This small molecule binds to this protein.
Small molecule (SMILES): O=S1(=O)C[C@H](O)[C@@H](N2CCN(c3ccccc3Cl)CC2)C1

Binding-site contacts:
Ligand atom O14 contacts residue TYR29 of chain 1.B at 3.7 Å.
Ligand atom C04 contacts residue VAL30 of chain 1.B at 3.6 Å (hydrophobic).
Ligand atom CL21 contacts residue TRP191 of chain 1.B at 3.7 Å.
Ligand atom C16 contacts residue GLY207 of chain 1.B at 3.9 Å.
Ligand atom O14 contacts residue GLY295 of chain 1.B at 3.1 Å (h-bond).
Ligand atom O10 contacts residue ASP64 of chain 1.A at 3.5 Å (salt-bridge).
Ligand atom C17 contacts residue PHE202 of chain 1.B at 3.4 Å (hydrophobic).
Ligand atom C17 contacts residue PRO208 of chain 1.B at 3.8 Å (hydrophobic).
Ligand atom C20 contacts residue PRO208 of chain 1.B at 3.5 Å (hydrophobic).
Ligand atom O11 contacts residue PHE188 of chain 1.B at 3.6 Å.
Ligand atom C08 contacts residue PHE188 of chain 1.B at 3.4 Å (hydrophobic).
Ligand atom C05 contacts residue GLY295 of chain 1.B at 3.8 Å.
Ligand atom C15 contacts residue PRO208 of chain 1.B at 3.5 Å (hydrophobic).
Ligand atom C18 contacts residue TYR200 of chain 1.B at 3.6 Å (hydrophobic).
Ligand atom C18 contacts residue PRO208 of chain 1.B at 3.8 Å (hydrophobic).
Ligand atom O11 contacts residue ASP136 of chain 1.A at 3.6 Å.
Ligand atom C18 contacts residue PHE211 of chain 1.B at 3.8 Å (hydrophobic).
Ligand atom O11 contacts residue MET67 of chain 1.A at 3.6 Å.
Ligand atom CL21 contacts residue LEU34 of chain 1.B at 3.4 Å.
Ligand atom C01 contacts residue HIS294 of chain 1.B at 3.3 Å.
Ligand atom O10 contacts residue GLY66 of chain 1.A at 2.9 Å (h-bond).
Ligand atom C19 contacts residue TYR200 of chain 1.B at 3.5 Å (hydrophobic).
Ligand atom O10 contacts residue TYR108 of chain 1.A at 3.3 Å.
Ligand atom C18 contacts residue PHE202 of chain 1.B at 3.6 Å (hydrophobic).
Ligand atom C17 contacts residue GLY207 of chain 1.B at 3.8 Å.
Ligand atom N06 contacts residue HIS294 of chain 1.B at 3.5 Å.
Ligand atom C05 contacts residue TYR29 of chain 1.B at 3.9 Å (hydrophobic).
Ligand atom C19 contacts residue PHE211 of chain 1.B at 3.8 Å (hydrophobic).
Ligand atom N06 contacts residue GLY295 of chain 1.B at 3.7 Å.
Ligand atom C04 contacts residue HIS294 of chain 1.B at 3.7 Å.
Ligand atom C04 contacts residue GLY295 of chain 1.B at 3.6 Å.
Ligand atom C20 contacts residue TYR200 of chain 1.B at 3.8 Å (hydrophobic).
Ligand atom C13 contacts residue TYR29 of chain 1.B at 3.5 Å (hydrophobic).
Ligand atom C12 contacts residue ASP136 of chain 1.A at 3.6 Å.
Ligand atom C19 contacts residue PRO208 of chain 1.B at 3.6 Å (hydrophobic).
Ligand atom C05 contacts residue PHE188 of chain 1.B at 3.9 Å (hydrophobic).
Ligand atom C16 contacts residue PRO208 of chain 1.B at 3.7 Å (hydrophobic).
Ligand atom O14 contacts residue HIS294 of chain 1.B at 3.0 Å (h-bond).
Ligand atom C02 contacts residue PHE188 of chain 1.B at 3.6 Å (hydrophobic).
Ligand atom O11 contacts residue PRO31 of chain 1.B at 3.6 Å.

Sequence of chain 1.B:
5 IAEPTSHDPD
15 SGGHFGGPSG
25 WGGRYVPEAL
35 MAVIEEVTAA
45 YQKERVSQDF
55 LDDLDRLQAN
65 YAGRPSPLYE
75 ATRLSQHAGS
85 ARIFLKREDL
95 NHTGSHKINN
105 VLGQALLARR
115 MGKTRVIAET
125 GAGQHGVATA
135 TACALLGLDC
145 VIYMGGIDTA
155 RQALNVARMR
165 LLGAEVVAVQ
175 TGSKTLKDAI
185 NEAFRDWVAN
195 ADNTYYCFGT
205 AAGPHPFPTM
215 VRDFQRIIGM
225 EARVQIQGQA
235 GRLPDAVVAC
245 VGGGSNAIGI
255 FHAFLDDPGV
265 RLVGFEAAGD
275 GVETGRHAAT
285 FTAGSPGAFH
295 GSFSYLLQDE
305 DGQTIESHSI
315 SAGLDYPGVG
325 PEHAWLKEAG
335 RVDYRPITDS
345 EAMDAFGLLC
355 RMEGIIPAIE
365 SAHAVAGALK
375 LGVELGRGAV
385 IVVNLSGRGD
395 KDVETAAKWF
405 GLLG

Sequence of chain 1.A:
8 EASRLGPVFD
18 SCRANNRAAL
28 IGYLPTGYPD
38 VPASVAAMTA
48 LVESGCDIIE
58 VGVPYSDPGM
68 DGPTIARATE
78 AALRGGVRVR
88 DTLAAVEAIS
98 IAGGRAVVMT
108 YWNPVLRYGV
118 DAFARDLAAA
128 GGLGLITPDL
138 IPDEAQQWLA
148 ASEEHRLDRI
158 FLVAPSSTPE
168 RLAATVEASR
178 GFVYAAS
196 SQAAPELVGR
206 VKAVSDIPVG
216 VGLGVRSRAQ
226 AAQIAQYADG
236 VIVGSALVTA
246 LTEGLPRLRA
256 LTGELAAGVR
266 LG